The small molecule below binds the protein below.
Small molecule (SMILES): CC(=O)N[C@@H]1[C@@H](O)[C@H](O)[C@@H](CO)O[C@H]1O

Binding-site contacts:
Ligand atom C1 contacts residue TYR23 of chain 1.C at 3.5 Å (hydrophobic).
Ligand atom C2 contacts residue ASN36 of chain 1.C at 2.5 Å.
Ligand atom N2 contacts residue GLU35 of chain 1.C at 2.8 Å (salt-bridge).
Ligand atom N2 contacts residue ASN36 of chain 1.C at 2.9 Å (h-bond).
Ligand atom C2 contacts residue GLU35 of chain 1.C at 3.8 Å.
Ligand atom C7 contacts residue GLU35 of chain 1.C at 3.6 Å.
Ligand atom O6 contacts residue PRO8 of chain 1.C at 3.8 Å.
Ligand atom C6 contacts residue TYR23 of chain 1.C at 4.5 Å (hydrophobic).
Ligand atom C1 contacts residue ASN36 of chain 1.C at 1.4 Å.
Ligand atom C3 contacts residue GLU35 of chain 1.C at 4.1 Å.
Ligand atom C1 contacts residue GLU35 of chain 1.C at 4.1 Å.
Ligand atom C3 contacts residue ASN36 of chain 1.C at 3.8 Å.
Ligand atom O6 contacts residue TYR23 of chain 1.C at 4.3 Å.
Ligand atom C8 contacts residue GLU35 of chain 1.C at 3.4 Å.
Ligand atom O6 contacts residue SER6 of chain 1.C at 4.0 Å.
Ligand atom C4 contacts residue ASN36 of chain 1.C at 4.2 Å.
Ligand atom C5 contacts residue ASN36 of chain 1.C at 3.7 Å.
Ligand atom C5 contacts residue TYR23 of chain 1.C at 3.7 Å (hydrophobic).
Ligand atom C7 contacts residue ASN36 of chain 1.C at 3.4 Å.
Ligand atom O7 contacts residue ASN36 of chain 1.C at 3.5 Å (h-bond).
Ligand atom O5 contacts residue ASN36 of chain 1.C at 2.4 Å (h-bond).
Ligand atom O5 contacts residue TYR23 of chain 1.C at 3.5 Å (h-bond).

Sequence of chain 1.C:
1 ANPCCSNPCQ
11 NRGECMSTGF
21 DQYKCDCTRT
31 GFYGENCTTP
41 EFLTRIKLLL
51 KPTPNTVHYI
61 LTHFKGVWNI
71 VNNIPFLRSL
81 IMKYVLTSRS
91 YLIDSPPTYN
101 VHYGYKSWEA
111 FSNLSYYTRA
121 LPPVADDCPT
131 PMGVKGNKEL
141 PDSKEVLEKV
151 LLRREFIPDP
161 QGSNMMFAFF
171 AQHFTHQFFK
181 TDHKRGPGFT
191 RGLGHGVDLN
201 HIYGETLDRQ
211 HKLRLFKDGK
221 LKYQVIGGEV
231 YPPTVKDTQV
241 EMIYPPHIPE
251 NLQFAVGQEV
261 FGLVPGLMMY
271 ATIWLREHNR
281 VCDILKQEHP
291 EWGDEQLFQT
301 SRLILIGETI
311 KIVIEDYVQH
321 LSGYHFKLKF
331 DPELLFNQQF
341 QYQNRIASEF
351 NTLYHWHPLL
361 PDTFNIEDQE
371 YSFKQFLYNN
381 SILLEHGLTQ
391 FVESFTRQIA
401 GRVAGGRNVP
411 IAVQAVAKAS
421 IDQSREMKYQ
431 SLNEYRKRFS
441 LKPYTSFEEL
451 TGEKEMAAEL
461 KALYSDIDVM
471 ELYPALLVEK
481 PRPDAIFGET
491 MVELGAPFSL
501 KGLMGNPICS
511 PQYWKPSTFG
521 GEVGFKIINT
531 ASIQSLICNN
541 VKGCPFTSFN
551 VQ